Sequence of chain 1.A:
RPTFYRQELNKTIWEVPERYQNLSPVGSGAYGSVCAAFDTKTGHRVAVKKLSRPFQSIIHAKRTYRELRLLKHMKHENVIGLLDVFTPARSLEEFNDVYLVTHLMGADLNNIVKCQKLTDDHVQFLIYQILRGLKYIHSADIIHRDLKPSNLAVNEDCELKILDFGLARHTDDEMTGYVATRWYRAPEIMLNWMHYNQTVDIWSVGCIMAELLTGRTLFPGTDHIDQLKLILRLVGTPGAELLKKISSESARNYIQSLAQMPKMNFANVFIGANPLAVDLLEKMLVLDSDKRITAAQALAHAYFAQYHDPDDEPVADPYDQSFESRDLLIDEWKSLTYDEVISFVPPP

The protein below binds the small molecule below.
Small molecule (SMILES): Cn1ncc(NC(=O)c2ccccc2)c1C(N)=O

Binding-site contacts:
Ligand atom O contacts residue MET198 of chain 1.A at 3.9 Å.
Ligand atom C9 contacts residue GLU192 of chain 1.A at 3.9 Å.
Ligand atom C4 contacts residue SER293 of chain 1.A at 3.8 Å.
Ligand atom N3 contacts residue LYS249 of chain 1.A at 3.6 Å (salt-bridge).
Ligand atom N1 contacts residue LYS249 of chain 1.A at 3.7 Å.
Ligand atom O contacts residue LEU291 of chain 1.A at 3.6 Å (h-bond).
Ligand atom N2 contacts residue MET198 of chain 1.A at 3.0 Å (h-bond).
Ligand atom N3 contacts residue SER251 of chain 1.A at 2.7 Å (h-bond).
Ligand atom C8 contacts residue TRP197 of chain 1.A at 4.0 Å (hydrophobic).
Ligand atom O contacts residue SER293 of chain 1.A at 2.9 Å (h-bond).
Ligand atom C6 contacts residue GLU192 of chain 1.A at 3.9 Å.
Ligand atom C7 contacts residue GLU192 of chain 1.A at 3.9 Å.
Ligand atom C1 contacts residue MET198 of chain 1.A at 3.8 Å (hydrophobic).
Ligand atom C contacts residue LYS249 of chain 1.A at 3.7 Å.
Ligand atom N1 contacts residue ASP292 of chain 1.A at 3.8 Å.
Ligand atom C8 contacts residue GLU192 of chain 1.A at 4.0 Å.
Ligand atom C5 contacts residue MET198 of chain 1.A at 4.0 Å (hydrophobic).
Ligand atom C11 contacts residue LYS249 of chain 1.A at 3.2 Å.
Ligand atom C1 contacts residue LYS249 of chain 1.A at 3.5 Å.
Ligand atom O1 contacts residue MET198 of chain 1.A at 3.8 Å.
Ligand atom C6 contacts residue LEU291 of chain 1.A at 3.4 Å (hydrophobic).
Ligand atom O contacts residue LEU246 of chain 1.A at 3.9 Å.
Ligand atom C2 contacts residue MET198 of chain 1.A at 3.4 Å (hydrophobic).
Ligand atom C11 contacts residue SER251 of chain 1.A at 3.4 Å.
Ligand atom O1 contacts residue LYS249 of chain 1.A at 3.3 Å (salt-bridge).
Ligand atom N1 contacts residue ASP294 of chain 1.A at 2.9 Å (salt-bridge).
Ligand atom O contacts residue ASP292 of chain 1.A at 3.7 Å.
Ligand atom C3 contacts residue ASP294 of chain 1.A at 3.9 Å.
Ligand atom C5 contacts residue GLU192 of chain 1.A at 3.8 Å.
Ligand atom O1 contacts residue ILE250 of chain 1.A at 3.2 Å.
Ligand atom C3 contacts residue SER293 of chain 1.A at 3.5 Å.
Ligand atom C10 contacts residue GLU192 of chain 1.A at 3.9 Å.
Ligand atom N contacts residue ASP294 of chain 1.A at 3.7 Å.
Ligand atom N contacts residue LYS249 of chain 1.A at 3.8 Å.
Ligand atom O1 contacts residue SER251 of chain 1.A at 3.0 Å (h-bond).
Ligand atom C contacts residue ASP294 of chain 1.A at 3.8 Å.
Ligand atom C4 contacts residue LEU246 of chain 1.A at 3.8 Å (hydrophobic).
Ligand atom C3 contacts residue ASP292 of chain 1.A at 3.3 Å.
Ligand atom C11 contacts residue MET198 of chain 1.A at 3.7 Å (hydrophobic).
Ligand atom C4 contacts residue MET198 of chain 1.A at 3.5 Å (hydrophobic).